Binding-site contacts:
Ligand atom O contacts residue GLN768 of chain 1.A at 3.3 Å.
Ligand atom CA contacts residue GLN768 of chain 1.A at 3.2 Å.
Ligand atom CG2 contacts residue GLY772 of chain 1.A at 3.3 Å.
Ligand atom CE3 contacts residue ARG726 of chain 1.A at 3.4 Å.
Ligand atom CE3 contacts residue VAL765 of chain 1.A at 3.4 Å (hydrophobic).
Ligand atom O contacts residue GLN767 of chain 1.A at 2.8 Å (h-bond).
Ligand atom CG2 contacts residue GLY819 of chain 1.A at 3.4 Å.
Ligand atom O contacts residue ASN723 of chain 1.A at 3.1 Å (h-bond).
Ligand atom O contacts residue ARG726 of chain 1.A at 3.2 Å (salt-bridge).
Ligand atom N contacts residue ARG726 of chain 1.A at 3.2 Å (salt-bridge).
Ligand atom CG2 contacts residue GLY820 of chain 1.A at 3.4 Å.
Ligand atom CA contacts residue ARG726 of chain 1.A at 3.2 Å.
Ligand atom CG1 contacts residue GLY772 of chain 1.A at 3.4 Å.
Ligand atom N contacts residue HIS1085 of chain 1.A at 3.3 Å (h-bond).
Ligand atom C contacts residue GLN767 of chain 1.A at 3.2 Å.
Ligand atom OD1 contacts residue HIS1085 of chain 1.A at 3.2 Å (h-bond).
Ligand atom OD1 contacts residue GLN763 of chain 1.B at 2.8 Å (h-bond).
Ligand atom O contacts residue HIS1085 of chain 1.A at 3.3 Å (h-bond).
Ligand atom O contacts residue SER769 of chain 1.A at 2.9 Å (h-bond).
Ligand atom C contacts residue HIS1085 of chain 1.A at 3.0 Å.
Ligand atom CG2 contacts residue GLN768 of chain 1.A at 3.2 Å.
Ligand atom CB contacts residue GLN768 of chain 1.A at 3.3 Å.
Ligand atom CA contacts residue GLN767 of chain 1.A at 3.2 Å.
Ligand atom CB contacts residue SER769 of chain 1.A at 3.2 Å.
Ligand atom CG2 contacts residue HIS816 of chain 1.A at 3.4 Å.
Ligand atom CA contacts residue HIS1085 of chain 1.A at 3.3 Å.
Ligand atom N contacts residue GLN767 of chain 1.A at 3.1 Å (h-bond).
Ligand atom CG contacts residue GLU822 of chain 1.A at 3.2 Å.
Ligand atom CZ3 contacts residue ARG726 of chain 1.A at 3.3 Å.
Ligand atom ND2 contacts residue ILE756 of chain 1.A at 3.3 Å.
Ligand atom CB contacts residue GLU822 of chain 1.A at 3.1 Å.
Ligand atom OH2 contacts residue ALA759 of chain 1.A at 3.0 Å.
Ligand atom N contacts residue HIS1085 of chain 1.A at 3.0 Å (h-bond).
Ligand atom O contacts residue GLY766 of chain 1.A at 3.4 Å.
Ligand atom CE3 contacts residue GLN760 of chain 1.A at 3.4 Å.
Ligand atom OD1 contacts residue GLU822 of chain 1.A at 2.5 Å (salt-bridge).
Ligand atom CA contacts residue SER769 of chain 1.A at 3.4 Å.
Ligand atom C contacts residue ARG726 of chain 1.A at 3.3 Å.
Ligand atom O contacts residue GLN760 of chain 1.A at 3.4 Å (h-bond).
Ligand atom O contacts residue GLN768 of chain 1.A at 3.0 Å (h-bond).

Sequence of chain 1.A:
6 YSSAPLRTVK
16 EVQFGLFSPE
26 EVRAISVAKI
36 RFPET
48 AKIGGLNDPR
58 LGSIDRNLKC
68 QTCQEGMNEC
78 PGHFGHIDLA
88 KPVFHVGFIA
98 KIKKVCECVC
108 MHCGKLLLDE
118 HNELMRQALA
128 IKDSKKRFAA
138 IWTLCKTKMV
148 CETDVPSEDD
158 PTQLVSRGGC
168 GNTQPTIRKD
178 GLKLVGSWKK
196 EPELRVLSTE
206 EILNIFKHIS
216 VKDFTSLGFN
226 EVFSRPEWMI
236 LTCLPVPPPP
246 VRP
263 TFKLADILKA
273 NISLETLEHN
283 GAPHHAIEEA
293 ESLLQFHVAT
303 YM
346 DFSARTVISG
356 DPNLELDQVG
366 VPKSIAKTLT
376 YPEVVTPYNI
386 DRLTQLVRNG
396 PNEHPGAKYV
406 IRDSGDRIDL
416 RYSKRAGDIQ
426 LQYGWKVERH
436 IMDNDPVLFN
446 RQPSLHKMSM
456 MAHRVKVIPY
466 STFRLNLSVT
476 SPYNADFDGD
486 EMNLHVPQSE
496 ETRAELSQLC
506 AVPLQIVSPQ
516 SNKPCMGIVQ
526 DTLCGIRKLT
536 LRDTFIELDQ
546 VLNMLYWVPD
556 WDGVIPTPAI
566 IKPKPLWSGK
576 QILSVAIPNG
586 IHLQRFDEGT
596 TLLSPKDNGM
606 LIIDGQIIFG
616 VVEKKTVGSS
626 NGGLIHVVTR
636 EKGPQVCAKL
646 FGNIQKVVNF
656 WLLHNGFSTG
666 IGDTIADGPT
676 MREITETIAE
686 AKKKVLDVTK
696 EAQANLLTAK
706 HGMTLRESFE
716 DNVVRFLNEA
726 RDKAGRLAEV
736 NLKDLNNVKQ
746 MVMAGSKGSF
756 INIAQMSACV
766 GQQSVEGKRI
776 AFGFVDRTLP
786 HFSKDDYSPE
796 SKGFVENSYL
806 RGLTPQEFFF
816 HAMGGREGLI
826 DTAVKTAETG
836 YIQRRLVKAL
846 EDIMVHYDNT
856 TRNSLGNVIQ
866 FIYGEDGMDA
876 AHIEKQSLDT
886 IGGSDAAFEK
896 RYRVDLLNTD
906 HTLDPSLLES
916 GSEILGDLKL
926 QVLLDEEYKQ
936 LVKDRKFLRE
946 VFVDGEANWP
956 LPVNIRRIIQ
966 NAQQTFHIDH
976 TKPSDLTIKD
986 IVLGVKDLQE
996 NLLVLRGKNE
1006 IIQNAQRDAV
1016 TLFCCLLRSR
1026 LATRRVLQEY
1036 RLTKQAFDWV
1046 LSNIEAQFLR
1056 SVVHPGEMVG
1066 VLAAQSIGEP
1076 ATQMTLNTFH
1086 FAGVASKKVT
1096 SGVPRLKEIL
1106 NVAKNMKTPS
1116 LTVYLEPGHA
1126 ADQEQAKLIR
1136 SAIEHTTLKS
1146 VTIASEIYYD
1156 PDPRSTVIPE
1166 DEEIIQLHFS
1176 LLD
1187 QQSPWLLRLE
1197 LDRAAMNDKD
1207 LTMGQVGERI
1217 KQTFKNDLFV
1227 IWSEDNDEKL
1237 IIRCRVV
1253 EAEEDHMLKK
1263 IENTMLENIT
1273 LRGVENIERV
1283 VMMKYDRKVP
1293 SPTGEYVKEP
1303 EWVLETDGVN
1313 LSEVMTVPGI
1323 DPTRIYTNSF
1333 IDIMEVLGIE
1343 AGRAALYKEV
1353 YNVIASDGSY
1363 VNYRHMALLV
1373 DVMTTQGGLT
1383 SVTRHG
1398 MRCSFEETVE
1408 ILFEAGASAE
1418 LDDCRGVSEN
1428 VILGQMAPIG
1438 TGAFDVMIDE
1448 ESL

Sequence of chain 1.B:
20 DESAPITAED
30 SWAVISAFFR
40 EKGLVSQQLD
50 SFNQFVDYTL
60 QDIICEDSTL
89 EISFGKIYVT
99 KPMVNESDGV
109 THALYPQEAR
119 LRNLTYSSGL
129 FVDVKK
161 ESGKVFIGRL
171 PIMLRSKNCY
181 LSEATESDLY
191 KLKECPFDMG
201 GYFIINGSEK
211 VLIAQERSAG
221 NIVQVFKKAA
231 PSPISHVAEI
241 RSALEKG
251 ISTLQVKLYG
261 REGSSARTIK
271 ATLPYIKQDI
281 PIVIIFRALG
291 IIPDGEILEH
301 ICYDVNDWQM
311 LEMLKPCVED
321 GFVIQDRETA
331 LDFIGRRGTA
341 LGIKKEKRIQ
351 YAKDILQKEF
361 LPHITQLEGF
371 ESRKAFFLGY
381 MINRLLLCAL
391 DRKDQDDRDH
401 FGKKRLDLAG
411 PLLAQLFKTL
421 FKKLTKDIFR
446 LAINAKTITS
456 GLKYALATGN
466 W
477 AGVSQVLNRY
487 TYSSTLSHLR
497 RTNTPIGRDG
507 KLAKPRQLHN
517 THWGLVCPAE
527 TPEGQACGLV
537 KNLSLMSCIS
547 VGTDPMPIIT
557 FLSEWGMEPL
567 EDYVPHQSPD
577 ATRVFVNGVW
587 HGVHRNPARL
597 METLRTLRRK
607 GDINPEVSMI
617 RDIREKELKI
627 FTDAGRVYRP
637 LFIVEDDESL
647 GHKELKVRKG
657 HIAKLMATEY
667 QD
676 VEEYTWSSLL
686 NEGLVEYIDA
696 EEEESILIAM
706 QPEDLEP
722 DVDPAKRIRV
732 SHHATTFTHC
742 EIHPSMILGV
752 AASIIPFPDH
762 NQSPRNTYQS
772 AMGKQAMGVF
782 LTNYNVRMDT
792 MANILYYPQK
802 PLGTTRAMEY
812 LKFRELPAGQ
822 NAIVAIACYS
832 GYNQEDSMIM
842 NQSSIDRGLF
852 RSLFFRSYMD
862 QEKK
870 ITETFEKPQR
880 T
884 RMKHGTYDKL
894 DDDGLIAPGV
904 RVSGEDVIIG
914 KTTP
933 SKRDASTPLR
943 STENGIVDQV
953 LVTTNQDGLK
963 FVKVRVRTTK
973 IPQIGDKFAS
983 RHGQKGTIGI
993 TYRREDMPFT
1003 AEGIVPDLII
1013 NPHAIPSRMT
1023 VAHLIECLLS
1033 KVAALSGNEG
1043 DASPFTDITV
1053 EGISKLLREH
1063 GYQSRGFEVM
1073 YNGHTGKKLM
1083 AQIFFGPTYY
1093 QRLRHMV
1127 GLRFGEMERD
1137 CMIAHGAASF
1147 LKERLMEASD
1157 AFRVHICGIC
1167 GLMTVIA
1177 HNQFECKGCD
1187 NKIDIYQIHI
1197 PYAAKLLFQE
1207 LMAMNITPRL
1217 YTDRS

The protein below binds the small molecule below.
Small molecule (SMILES): CC[C@H](C)[C@@H]1NC(=O)CNC(=O)[C@@H]2Cc3c([nH]c4cc(O)ccc34)[S@](=O)C[C@H](NC(=O)CNC1=O)C(=O)N[C@@H](CC(N)=O)C(=O)N1C[C@H](O)C[C@H]1C(=O)N[C@@H]([C@@H](C)[C@@H](O)CO)C(=O)N2